A small-molecule ligand and the protein it binds are described below.
Small molecule (SMILES): COC1=CC=C(C(N)=O)CN1C

Binding-site contacts:
Ligand atom C8 contacts residue SAH1 of chain 1.K at 3.4 Å.
Ligand atom C6 contacts residue ALA218 of chain 1.D at 3.9 Å (hydrophobic).
Ligand atom C1 contacts residue LEU184 of chain 1.D at 3.6 Å (hydrophobic).
Ligand atom O2 contacts residue LEU184 of chain 1.D at 3.7 Å.
Ligand atom N2 contacts residue ASP187 of chain 1.D at 3.7 Å.
Ligand atom O2 contacts residue TYR40 of chain 1.D at 3.0 Å (h-bond).
Ligand atom N2 contacts residue ASP217 of chain 1.D at 4.0 Å.
Ligand atom C5 contacts residue TYR224 of chain 1.D at 4.0 Å (hydrophobic).
Ligand atom C2 contacts residue TYR224 of chain 1.D at 3.5 Å (hydrophobic).
Ligand atom C8 contacts residue TYR224 of chain 1.D at 3.8 Å (hydrophobic).
Ligand atom N1 contacts residue TYR224 of chain 1.D at 3.7 Å.
Ligand atom C2 contacts residue LEU184 of chain 1.D at 3.8 Å (hydrophobic).
Ligand atom C6 contacts residue SER233 of chain 1.D at 3.6 Å.
Ligand atom O1 contacts residue SER221 of chain 1.D at 2.7 Å (h-bond).
Ligand atom N2 contacts residue TYR224 of chain 1.D at 3.9 Å.
Ligand atom O1 contacts residue SER233 of chain 1.D at 3.6 Å (h-bond).
Ligand atom C5 contacts residue TYR262 of chain 1.D at 3.3 Å (hydrophobic).
Ligand atom C1 contacts residue TYR40 of chain 1.D at 4.1 Å (hydrophobic).
Ligand atom C8 contacts residue LEU184 of chain 1.D at 3.0 Å (hydrophobic).
Ligand atom N1 contacts residue LEU184 of chain 1.D at 3.7 Å.
Ligand atom C7 contacts residue TYR44 of chain 1.D at 3.4 Å (hydrophobic).
Ligand atom C5 contacts residue LEU184 of chain 1.D at 3.7 Å (hydrophobic).
Ligand atom O2 contacts residue TYR262 of chain 1.D at 3.9 Å.
Ligand atom C4 contacts residue TYR262 of chain 1.D at 3.6 Å (hydrophobic).
Ligand atom C7 contacts residue LEU184 of chain 1.D at 4.1 Å (hydrophobic).
Ligand atom O1 contacts residue TYR224 of chain 1.D at 3.6 Å.
Ligand atom O1 contacts residue TYR223 of chain 1.D at 4.0 Å.
Ligand atom C7 contacts residue TYR40 of chain 1.D at 3.7 Å (hydrophobic).
Ligand atom C6 contacts residue TYR224 of chain 1.D at 3.5 Å (hydrophobic).
Ligand atom C4 contacts residue TYR224 of chain 1.D at 3.6 Å (hydrophobic).
Ligand atom C6 contacts residue SER221 of chain 1.D at 3.9 Å.
Ligand atom C3 contacts residue TYR224 of chain 1.D at 3.4 Å (hydrophobic).
Ligand atom C1 contacts residue TYR262 of chain 1.D at 3.9 Å (hydrophobic).
Ligand atom C1 contacts residue TYR224 of chain 1.D at 3.8 Å (hydrophobic).
Ligand atom C7 contacts residue TYR262 of chain 1.D at 3.2 Å (hydrophobic).
Ligand atom C4 contacts residue LEU184 of chain 1.D at 3.8 Å (hydrophobic).
Ligand atom N2 contacts residue SER233 of chain 1.D at 2.8 Å (h-bond).
Ligand atom O1 contacts residue ALA218 of chain 1.D at 3.7 Å.
Ligand atom C3 contacts residue LEU184 of chain 1.D at 3.9 Å (hydrophobic).
Ligand atom C8 contacts residue TYR40 of chain 1.D at 3.6 Å (hydrophobic).

Sequence of chain 1.D:
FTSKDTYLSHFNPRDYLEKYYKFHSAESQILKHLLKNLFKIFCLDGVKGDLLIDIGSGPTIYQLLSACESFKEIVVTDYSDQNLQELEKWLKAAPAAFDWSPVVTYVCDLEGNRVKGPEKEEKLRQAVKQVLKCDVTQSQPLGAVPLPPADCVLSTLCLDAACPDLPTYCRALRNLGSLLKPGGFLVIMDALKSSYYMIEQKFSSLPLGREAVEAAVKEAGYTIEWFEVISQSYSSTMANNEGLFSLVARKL